A small-molecule ligand and the protein it binds are described below.
Small molecule (SMILES): COc1ccc2c(OC[C@@H]3C[C@H]4C(=O)N(C)CCCC/C=C\[C@@H]5C[C@@]5(C(=O)NS(=O)(=O)C5(C)CC5)NC(=O)N34)cc(-c3nc(C(C)C)cs3)nc2c1

Sequence of chain 1.E:
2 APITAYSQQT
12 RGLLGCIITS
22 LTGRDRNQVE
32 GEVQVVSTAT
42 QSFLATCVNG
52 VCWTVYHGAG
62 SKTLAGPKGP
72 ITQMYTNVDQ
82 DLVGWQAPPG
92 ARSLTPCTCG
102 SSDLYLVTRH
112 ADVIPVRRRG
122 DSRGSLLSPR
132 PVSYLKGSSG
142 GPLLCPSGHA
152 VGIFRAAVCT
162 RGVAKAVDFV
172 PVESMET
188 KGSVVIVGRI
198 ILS

Sequence of chain 1.C:
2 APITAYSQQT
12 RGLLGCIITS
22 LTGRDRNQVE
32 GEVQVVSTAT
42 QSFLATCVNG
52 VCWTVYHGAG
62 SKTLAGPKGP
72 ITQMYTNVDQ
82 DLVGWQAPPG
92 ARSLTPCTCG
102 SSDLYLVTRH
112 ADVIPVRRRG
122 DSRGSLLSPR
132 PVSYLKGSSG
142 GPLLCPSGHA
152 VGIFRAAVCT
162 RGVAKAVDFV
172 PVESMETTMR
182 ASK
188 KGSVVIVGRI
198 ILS

Binding-site contacts:
Ligand atom N23 contacts residue SER140 of chain 1.E at 3.3 Å (h-bond).
Ligand atom N45 contacts residue SER134 of chain 1.C at 3.0 Å (h-bond).
Ligand atom C52 contacts residue ARG156 of chain 1.E at 3.4 Å.
Ligand atom N38 contacts residue ASP82 of chain 1.E at 3.4 Å (salt-bridge).
Ligand atom N18 contacts residue ARG156 of chain 1.E at 3.0 Å (salt-bridge).
Ligand atom C36 contacts residue ASP82 of chain 1.E at 3.5 Å.
Ligand atom O24 contacts residue GLY138 of chain 1.E at 3.0 Å (h-bond).
Ligand atom C21 contacts residue PHE155 of chain 1.E at 3.2 Å (hydrophobic).
Ligand atom N18 contacts residue HIS58 of chain 1.E at 3.3 Å (h-bond).
Ligand atom C40 contacts residue ARG156 of chain 1.E at 3.5 Å.
Ligand atom O17 contacts residue LYS137 of chain 1.E at 3.2 Å (salt-bridge).
Ligand atom S25 contacts residue SER140 of chain 1.E at 3.3 Å (h-bond).
Ligand atom C2 contacts residue ARG156 of chain 1.E at 3.5 Å.
Ligand atom C33 contacts residue ASP82 of chain 1.E at 3.2 Å.
Ligand atom C35 contacts residue ASP82 of chain 1.E at 3.1 Å.
Ligand atom C14 contacts residue ALA158 of chain 1.E at 3.5 Å (hydrophobic).
Ligand atom O8 contacts residue ALA158 of chain 1.E at 3.5 Å (h-bond).
Ligand atom N45 contacts residue HIS58 of chain 1.E at 3.4 Å.
Ligand atom C50 contacts residue SER134 of chain 1.C at 3.6 Å.
Ligand atom O27 contacts residue PHE44 of chain 1.E at 3.5 Å.
Ligand atom O28 contacts residue LYS137 of chain 1.E at 3.4 Å.
Ligand atom O51 contacts residue ARG156 of chain 1.E at 2.6 Å (salt-bridge).
Ligand atom C10 contacts residue VAL133 of chain 1.C at 3.4 Å (hydrophobic).
Ligand atom C15 contacts residue LYS137 of chain 1.E at 3.5 Å.
Ligand atom C37 contacts residue ASP82 of chain 1.E at 3.2 Å.
Ligand atom N23 contacts residue HIS58 of chain 1.E at 3.2 Å (h-bond).
Ligand atom O27 contacts residue GLY138 of chain 1.E at 3.2 Å.
Ligand atom C42 contacts residue ARG156 of chain 1.E at 3.3 Å.
Ligand atom O27 contacts residue SER140 of chain 1.E at 2.6 Å (h-bond).
Ligand atom C40 contacts residue ASP169 of chain 1.E at 3.4 Å.
Ligand atom O28 contacts residue GLY138 of chain 1.E at 2.9 Å (h-bond).
Ligand atom C46 contacts residue TYR57 of chain 1.E at 3.5 Å (hydrophobic).
Ligand atom C49 contacts residue HIS111 of chain 1.C at 3.5 Å.
Ligand atom C35 contacts residue SER134 of chain 1.C at 3.1 Å.
Ligand atom C30 contacts residue SER140 of chain 1.E at 3.6 Å.
Ligand atom C39 contacts residue ARG156 of chain 1.E at 3.5 Å.
Ligand atom O24 contacts residue SER140 of chain 1.E at 3.5 Å (h-bond).
Ligand atom C22 contacts residue SER140 of chain 1.E at 3.5 Å.
Ligand atom C34 contacts residue ASP82 of chain 1.E at 3.4 Å.
Ligand atom O24 contacts residue SER139 of chain 1.E at 3.5 Å (h-bond).